Binding-site contacts:
Ligand atom C2 contacts residue ASN80 of chain 1.M at 2.5 Å.
Ligand atom N2 contacts residue TYR87 of chain 1.M at 4.2 Å.
Ligand atom O7 contacts residue TYR87 of chain 1.M at 4.4 Å.
Ligand atom C5 contacts residue GLN88 of chain 1.M at 3.4 Å.
Ligand atom C8 contacts residue GLY86 of chain 1.M at 4.5 Å.
Ligand atom O5 contacts residue ASN80 of chain 1.M at 2.4 Å (h-bond).
Ligand atom C7 contacts residue ASN80 of chain 1.M at 3.8 Å.
Ligand atom C1 contacts residue ASN80 of chain 1.M at 1.4 Å.
Ligand atom C8 contacts residue TYR87 of chain 1.M at 3.5 Å (hydrophobic).
Ligand atom O3 contacts residue GLN88 of chain 1.M at 4.2 Å.
Ligand atom O5 contacts residue ALA79 of chain 1.M at 2.9 Å (h-bond).
Ligand atom O4 contacts residue GLN88 of chain 1.M at 3.8 Å.
Ligand atom C7 contacts residue TYR87 of chain 1.M at 3.9 Å (hydrophobic).
Ligand atom C1 contacts residue GLN88 of chain 1.M at 3.3 Å.
Ligand atom C5 contacts residue ALA79 of chain 1.M at 4.0 Å (hydrophobic).
Ligand atom N2 contacts residue ASN80 of chain 1.M at 2.9 Å (h-bond).
Ligand atom N2 contacts residue GLN88 of chain 1.M at 4.0 Å.
Ligand atom C4 contacts residue GLN88 of chain 1.M at 3.6 Å.
Ligand atom C5 contacts residue ASN80 of chain 1.M at 3.7 Å.
Ligand atom C4 contacts residue ASN80 of chain 1.M at 4.3 Å.
Ligand atom C3 contacts residue GLN88 of chain 1.M at 3.1 Å.
Ligand atom C1 contacts residue ALA79 of chain 1.M at 3.8 Å (hydrophobic).
Ligand atom O5 contacts residue GLN88 of chain 1.M at 3.8 Å.
Ligand atom C3 contacts residue ASN80 of chain 1.M at 3.8 Å.
Ligand atom C6 contacts residue ALA79 of chain 1.M at 3.9 Å (hydrophobic).
Ligand atom O7 contacts residue ASN80 of chain 1.M at 3.6 Å (h-bond).
Ligand atom C2 contacts residue GLN88 of chain 1.M at 3.6 Å.

The protein below binds the small molecule below.
Small molecule (SMILES): CC(=O)N[C@@H]1[C@@H](O)[C@H](O)[C@@H](CO)O[C@H]1O

Sequence of chain 1.M:
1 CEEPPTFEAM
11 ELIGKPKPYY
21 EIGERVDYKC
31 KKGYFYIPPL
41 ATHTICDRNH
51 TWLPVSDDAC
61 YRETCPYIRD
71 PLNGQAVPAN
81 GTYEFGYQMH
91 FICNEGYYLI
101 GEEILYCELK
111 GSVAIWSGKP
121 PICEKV